Binding-site contacts:
Ligand atom C1 contacts residue ASP199 of chain 1.A at 4.1 Å.
Ligand atom C5 contacts residue ASP199 of chain 1.A at 3.9 Å.
Ligand atom C1 contacts residue ASN200 of chain 1.A at 1.5 Å.
Ligand atom N2 contacts residue ASN200 of chain 1.A at 2.8 Å (h-bond).
Ligand atom O5 contacts residue ASN200 of chain 1.A at 2.5 Å (h-bond).
Ligand atom O4 contacts residue ASN198 of chain 1.A at 3.6 Å (h-bond).
Ligand atom O7 contacts residue ASN200 of chain 1.A at 3.5 Å (h-bond).
Ligand atom O6 contacts residue ASP199 of chain 1.A at 2.8 Å (salt-bridge).
Ligand atom C1 contacts residue ASN198 of chain 1.A at 4.2 Å.
Ligand atom C3 contacts residue ASN200 of chain 1.A at 3.8 Å.
Ligand atom C8 contacts residue ASN200 of chain 1.A at 4.4 Å.
Ligand atom C4 contacts residue ASN200 of chain 1.A at 4.3 Å.
Ligand atom C6 contacts residue ASP199 of chain 1.A at 3.9 Å.
Ligand atom C5 contacts residue ASN198 of chain 1.A at 4.5 Å.
Ligand atom O5 contacts residue ASP199 of chain 1.A at 3.6 Å.
Ligand atom C2 contacts residue ASN200 of chain 1.A at 2.5 Å.
Ligand atom C5 contacts residue ASN200 of chain 1.A at 3.8 Å.
Ligand atom O6 contacts residue ASN200 of chain 1.A at 4.0 Å.
Ligand atom C7 contacts residue ASN200 of chain 1.A at 3.3 Å.

The small molecule below binds the protein below.
Small molecule (SMILES): CC(=O)N[C@@H]1[C@@H](O)[C@H](O)[C@@H](CO)O[C@H]1O

Sequence of chain 1.A:
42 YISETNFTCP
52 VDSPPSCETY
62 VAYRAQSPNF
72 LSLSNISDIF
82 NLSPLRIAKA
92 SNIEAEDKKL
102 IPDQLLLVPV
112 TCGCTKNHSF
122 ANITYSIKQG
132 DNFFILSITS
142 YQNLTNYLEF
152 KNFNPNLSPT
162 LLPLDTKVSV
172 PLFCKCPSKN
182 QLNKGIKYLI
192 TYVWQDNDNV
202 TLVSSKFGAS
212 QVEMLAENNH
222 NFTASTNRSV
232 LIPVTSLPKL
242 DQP